The protein below binds the small molecule below.
Small molecule (SMILES): Nc1ncnc2c1ncn2[C@H]1C[C@H](O)[C@@H](COP(=O)(O)O)O1

Sequence of chain 1.DB:
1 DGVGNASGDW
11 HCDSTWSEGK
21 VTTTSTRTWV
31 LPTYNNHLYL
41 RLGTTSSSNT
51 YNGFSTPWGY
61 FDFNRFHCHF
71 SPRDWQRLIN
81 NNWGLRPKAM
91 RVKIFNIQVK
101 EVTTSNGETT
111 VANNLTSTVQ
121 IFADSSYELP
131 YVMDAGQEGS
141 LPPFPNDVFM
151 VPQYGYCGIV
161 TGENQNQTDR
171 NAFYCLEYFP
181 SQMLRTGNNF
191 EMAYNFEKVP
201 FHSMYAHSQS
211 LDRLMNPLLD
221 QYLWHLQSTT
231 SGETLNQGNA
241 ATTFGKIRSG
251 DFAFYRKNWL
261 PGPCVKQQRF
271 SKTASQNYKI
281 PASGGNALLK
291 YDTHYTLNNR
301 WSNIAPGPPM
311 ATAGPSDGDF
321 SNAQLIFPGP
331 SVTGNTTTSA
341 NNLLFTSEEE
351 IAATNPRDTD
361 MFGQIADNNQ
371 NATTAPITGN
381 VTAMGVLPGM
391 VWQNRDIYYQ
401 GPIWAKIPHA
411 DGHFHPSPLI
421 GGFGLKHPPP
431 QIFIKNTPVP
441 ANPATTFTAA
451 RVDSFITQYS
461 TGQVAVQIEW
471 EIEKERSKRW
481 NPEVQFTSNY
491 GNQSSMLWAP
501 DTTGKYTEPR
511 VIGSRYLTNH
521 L

Binding-site contacts:
Ligand atom C6 contacts residue VAL199 of chain 1.DB at 4.3 Å (hydrophobic).
Ligand atom N1 contacts residue PRO200 of chain 1.DB at 4.1 Å.
Ligand atom N1 contacts residue GLY424 of chain 1.DB at 3.5 Å (h-bond).
Ligand atom C6 contacts residue SER417 of chain 1.DB at 4.5 Å.
Ligand atom C6 contacts residue GLY424 of chain 1.DB at 4.5 Å.
Ligand atom N6 contacts residue VAL199 of chain 1.DB at 4.5 Å.
Ligand atom O1P contacts residue PRO200 of chain 1.DB at 4.1 Å.
Ligand atom C6 contacts residue PRO200 of chain 1.DB at 4.0 Å (hydrophobic).
Ligand atom C8 contacts residue PRO200 of chain 1.DB at 4.4 Å (hydrophobic).
Ligand atom N6 contacts residue PRO416 of chain 1.DB at 3.1 Å (h-bond).
Ligand atom N9 contacts residue PRO200 of chain 1.DB at 4.4 Å.
Ligand atom C2 contacts residue PRO416 of chain 1.DB at 3.9 Å (hydrophobic).
Ligand atom C4 contacts residue PRO200 of chain 1.DB at 4.1 Å (hydrophobic).
Ligand atom N7 contacts residue PRO416 of chain 1.DB at 4.4 Å.
Ligand atom C5 contacts residue PRO416 of chain 1.DB at 3.6 Å (hydrophobic).
Ligand atom P contacts residue PRO200 of chain 1.DB at 4.5 Å.
Ligand atom O3P contacts residue LYS198 of chain 1.DB at 4.5 Å.
Ligand atom C2 contacts residue GLY424 of chain 1.DB at 4.1 Å.
Ligand atom N1 contacts residue VAL199 of chain 1.DB at 3.7 Å.
Ligand atom C6 contacts residue PRO416 of chain 1.DB at 3.0 Å (hydrophobic).
Ligand atom N6 contacts residue SER417 of chain 1.DB at 3.8 Å.
Ligand atom N7 contacts residue ASN394 of chain 1.DB at 4.3 Å.
Ligand atom C5 contacts residue PRO200 of chain 1.DB at 3.8 Å (hydrophobic).
Ligand atom N6 contacts residue PRO200 of chain 1.DB at 4.4 Å.
Ligand atom N7 contacts residue PRO200 of chain 1.DB at 4.0 Å.
Ligand atom N6 contacts residue GLY424 of chain 1.DB at 3.8 Å.
Ligand atom N3 contacts residue PRO200 of chain 1.DB at 4.2 Å.
Ligand atom O3P contacts residue PRO200 of chain 1.DB at 3.9 Å.
Ligand atom N3 contacts residue PRO416 of chain 1.DB at 4.1 Å.
Ligand atom N7 contacts residue SER417 of chain 1.DB at 4.4 Å.
Ligand atom C2 contacts residue PRO200 of chain 1.DB at 4.1 Å (hydrophobic).
Ligand atom C8 contacts residue HIS415 of chain 1.DB at 3.6 Å.
Ligand atom C4 contacts residue PRO416 of chain 1.DB at 4.0 Å (hydrophobic).
Ligand atom N7 contacts residue HIS415 of chain 1.DB at 3.8 Å.
Ligand atom N1 contacts residue PRO416 of chain 1.DB at 3.2 Å (h-bond).
Ligand atom C2' contacts residue HIS415 of chain 1.DB at 3.9 Å.
Ligand atom N9 contacts residue PRO416 of chain 1.DB at 4.2 Å.
Ligand atom C1' contacts residue PRO416 of chain 1.DB at 4.5 Å (hydrophobic).
Ligand atom C2 contacts residue VAL199 of chain 1.DB at 4.2 Å (hydrophobic).